Sequence of chain 2.A:
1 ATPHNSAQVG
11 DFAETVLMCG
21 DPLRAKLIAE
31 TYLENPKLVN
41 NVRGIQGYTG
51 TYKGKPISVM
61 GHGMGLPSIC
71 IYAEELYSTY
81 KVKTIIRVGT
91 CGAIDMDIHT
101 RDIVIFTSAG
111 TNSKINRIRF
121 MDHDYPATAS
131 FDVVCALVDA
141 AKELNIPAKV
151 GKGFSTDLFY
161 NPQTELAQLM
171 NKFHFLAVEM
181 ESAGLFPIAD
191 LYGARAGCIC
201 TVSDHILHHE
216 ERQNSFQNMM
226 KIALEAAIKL

This protein binds this small molecule.
Small molecule (SMILES): O=c1[nH]cnc2c1ncn2[C@@H]1O[C@H](CO)[C@@H](O)[C@H]1O

Binding-site contacts:
Ligand atom C5 contacts residue VAL178 of chain 2.A at 3.6 Å (hydrophobic).
Ligand atom O5' contacts residue ARG43 of chain 4.A at 3.9 Å.
Ligand atom C8 contacts residue THR90 of chain 2.A at 3.3 Å.
Ligand atom O6 contacts residue GLY92 of chain 2.A at 3.5 Å.
Ligand atom O5' contacts residue PHE159 of chain 2.A at 3.2 Å.
Ligand atom O4' contacts residue THR90 of chain 2.A at 3.8 Å.
Ligand atom C6 contacts residue PHE159 of chain 2.A at 3.7 Å (hydrophobic).
Ligand atom O2' contacts residue GLU179 of chain 2.A at 3.5 Å.
Ligand atom O2' contacts residue ARG87 of chain 2.A at 3.6 Å.
Ligand atom C6 contacts residue VAL178 of chain 2.A at 3.7 Å (hydrophobic).
Ligand atom C2' contacts residue GLU179 of chain 2.A at 3.9 Å.
Ligand atom C8 contacts residue CYS91 of chain 2.A at 3.5 Å (hydrophobic).
Ligand atom N3 contacts residue MET180 of chain 2.A at 3.4 Å.
Ligand atom C5' contacts residue MET180 of chain 2.A at 3.8 Å (hydrophobic).
Ligand atom C2 contacts residue MET180 of chain 2.A at 3.5 Å (hydrophobic).
Ligand atom O5' contacts residue HIS4 of chain 4.A at 2.7 Å (h-bond).
Ligand atom O4' contacts residue ARG43 of chain 4.A at 3.2 Å (salt-bridge).
Ligand atom C3' contacts residue GLU181 of chain 2.A at 3.6 Å.
Ligand atom C4' contacts residue ARG43 of chain 4.A at 3.6 Å.
Ligand atom N1 contacts residue PHE159 of chain 2.A at 3.7 Å.
Ligand atom C4 contacts residue VAL178 of chain 2.A at 3.8 Å (hydrophobic).
Ligand atom C6 contacts residue GLY92 of chain 2.A at 3.9 Å.
Ligand atom C5' contacts residue HIS4 of chain 4.A at 3.7 Å.
Ligand atom C2' contacts residue GLU181 of chain 2.A at 3.8 Å.
Ligand atom C5' contacts residue PHE159 of chain 2.A at 3.5 Å (hydrophobic).
Ligand atom O2' contacts residue MET180 of chain 2.A at 3.3 Å (h-bond).
Ligand atom N1 contacts residue VAL178 of chain 2.A at 3.8 Å.
Ligand atom C2' contacts residue MET180 of chain 2.A at 3.6 Å (hydrophobic).
Ligand atom N9 contacts residue THR90 of chain 2.A at 3.7 Å.
Ligand atom N3 contacts residue PHE159 of chain 2.A at 3.9 Å.
Ligand atom O2' contacts residue GLU181 of chain 2.A at 2.6 Å (salt-bridge).
Ligand atom N3 contacts residue GLU179 of chain 2.A at 3.7 Å.
Ligand atom N7 contacts residue CYS91 of chain 2.A at 3.4 Å.
Ligand atom C5 contacts residue GLY92 of chain 2.A at 3.7 Å.
Ligand atom N7 contacts residue GLY92 of chain 2.A at 3.4 Å (h-bond).
Ligand atom O3' contacts residue GLU181 of chain 2.A at 2.7 Å (salt-bridge).
Ligand atom C3' contacts residue MET180 of chain 2.A at 3.6 Å (hydrophobic).
Ligand atom O3' contacts residue MET64 of chain 2.A at 3.5 Å.
Ligand atom C1' contacts residue THR90 of chain 2.A at 3.5 Å.
Ligand atom C2 contacts residue PHE159 of chain 2.A at 3.5 Å (hydrophobic).

Sequence of chain 4.A:
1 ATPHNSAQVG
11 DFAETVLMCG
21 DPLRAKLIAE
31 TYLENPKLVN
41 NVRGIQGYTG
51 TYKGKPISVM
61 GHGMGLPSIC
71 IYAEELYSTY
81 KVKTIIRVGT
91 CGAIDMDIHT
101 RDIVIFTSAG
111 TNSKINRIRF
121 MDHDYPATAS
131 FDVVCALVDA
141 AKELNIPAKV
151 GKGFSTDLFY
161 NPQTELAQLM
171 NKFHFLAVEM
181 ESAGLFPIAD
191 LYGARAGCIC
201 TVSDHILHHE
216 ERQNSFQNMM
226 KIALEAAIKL